The protein below binds the small molecule below.
Small molecule (SMILES): COc1cc(CC(=O)c2ccc(C#N)cc2)c([N+](=O)[O-])cc1OC

Sequence of chain 44.A:
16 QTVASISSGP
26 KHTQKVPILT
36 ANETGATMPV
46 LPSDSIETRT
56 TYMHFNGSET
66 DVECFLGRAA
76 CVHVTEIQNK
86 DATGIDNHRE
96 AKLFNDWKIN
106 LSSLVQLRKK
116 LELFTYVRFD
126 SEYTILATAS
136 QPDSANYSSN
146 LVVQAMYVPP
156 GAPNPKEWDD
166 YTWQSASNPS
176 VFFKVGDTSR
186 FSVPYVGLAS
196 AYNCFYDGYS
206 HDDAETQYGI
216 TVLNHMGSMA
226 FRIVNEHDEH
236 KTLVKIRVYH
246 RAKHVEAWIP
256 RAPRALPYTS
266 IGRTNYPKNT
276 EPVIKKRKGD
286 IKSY

Binding-site contacts:
Ligand atom O20 contacts residue PHE186 of chain 44.A at 3.8 Å.
Ligand atom O23 contacts residue VAL191 of chain 44.A at 3.9 Å.
Ligand atom N13 contacts residue TYR197 of chain 44.A at 3.4 Å.
Ligand atom C01 contacts residue TYR128 of chain 44.A at 2.9 Å (hydrophobic).
Ligand atom C12 contacts residue TYR197 of chain 44.A at 3.5 Å (hydrophobic).
Ligand atom O16 contacts residue TYR128 of chain 44.A at 2.9 Å (h-bond).
Ligand atom C08 contacts residue TYR128 of chain 44.A at 3.3 Å (hydrophobic).
Ligand atom O23 contacts residue LEU221 of chain 45.C at 3.9 Å.
Ligand atom C21 contacts residue TYR152 of chain 44.A at 3.6 Å (hydrophobic).
Ligand atom C05 contacts residue TYR128 of chain 44.A at 3.8 Å (hydrophobic).
Ligand atom C06 contacts residue ILE104 of chain 44.A at 3.5 Å (hydrophobic).
Ligand atom C01 contacts residue MET224 of chain 44.A at 3.7 Å (hydrophobic).
Ligand atom O02 contacts residue TYR128 of chain 44.A at 3.8 Å.
Ligand atom C18 contacts residue TYR152 of chain 44.A at 3.7 Å (hydrophobic).
Ligand atom C17 contacts residue TYR152 of chain 44.A at 3.8 Å (hydrophobic).
Ligand atom N22 contacts residue TYR152 of chain 44.A at 3.3 Å (h-bond).
Ligand atom C06 contacts residue TYR128 of chain 44.A at 3.4 Å (hydrophobic).
Ligand atom N22 contacts residue VAL191 of chain 44.A at 3.9 Å.
Ligand atom C09 contacts residue MET221 of chain 44.A at 3.9 Å (hydrophobic).
Ligand atom O24 contacts residue VAL191 of chain 44.A at 3.1 Å.
Ligand atom C01 contacts residue PHE186 of chain 44.A at 2.8 Å (hydrophobic).
Ligand atom C11 contacts residue TYR197 of chain 44.A at 3.5 Å (hydrophobic).
Ligand atom C15 contacts residue TYR197 of chain 44.A at 3.8 Å (hydrophobic).
Ligand atom N13 contacts residue GOL1 of chain 44.E at 3.7 Å.
Ligand atom O23 contacts residue TYR152 of chain 44.A at 3.0 Å (h-bond).
Ligand atom C14 contacts residue LEU106 of chain 44.A at 3.5 Å (hydrophobic).
Ligand atom C15 contacts residue SER126 of chain 44.A at 3.5 Å.
Ligand atom O16 contacts residue VAL188 of chain 44.A at 3.8 Å.
Ligand atom C10 contacts residue TYR197 of chain 44.A at 3.7 Å (hydrophobic).
Ligand atom C19 contacts residue TYR152 of chain 44.A at 3.9 Å (hydrophobic).
Ligand atom C07 contacts residue TYR128 of chain 44.A at 2.9 Å (hydrophobic).
Ligand atom C08 contacts residue TYR197 of chain 44.A at 3.9 Å (hydrophobic).
Ligand atom C03 contacts residue TYR128 of chain 44.A at 3.7 Å (hydrophobic).
Ligand atom C14 contacts residue TYR197 of chain 44.A at 3.7 Å (hydrophobic).
Ligand atom O02 contacts residue MET224 of chain 44.A at 3.5 Å.
Ligand atom C10 contacts residue MET221 of chain 44.A at 3.9 Å (hydrophobic).
Ligand atom O24 contacts residue TYR152 of chain 44.A at 3.5 Å (h-bond).
Ligand atom C15 contacts residue TYR128 of chain 44.A at 3.1 Å (hydrophobic).
Ligand atom C04 contacts residue TYR128 of chain 44.A at 3.4 Å (hydrophobic).
Ligand atom O20 contacts residue TYR152 of chain 44.A at 3.7 Å.

Sequence of chain 45.C:
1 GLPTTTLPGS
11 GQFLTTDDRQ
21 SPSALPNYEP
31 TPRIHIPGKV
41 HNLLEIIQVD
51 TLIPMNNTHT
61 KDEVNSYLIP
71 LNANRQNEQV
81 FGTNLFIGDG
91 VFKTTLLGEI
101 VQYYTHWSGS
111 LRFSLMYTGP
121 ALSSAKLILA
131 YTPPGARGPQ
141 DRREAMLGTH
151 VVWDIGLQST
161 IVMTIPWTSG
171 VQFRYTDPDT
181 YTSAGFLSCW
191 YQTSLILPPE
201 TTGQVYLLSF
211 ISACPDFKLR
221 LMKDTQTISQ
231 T

Sequence of chain 44.C:
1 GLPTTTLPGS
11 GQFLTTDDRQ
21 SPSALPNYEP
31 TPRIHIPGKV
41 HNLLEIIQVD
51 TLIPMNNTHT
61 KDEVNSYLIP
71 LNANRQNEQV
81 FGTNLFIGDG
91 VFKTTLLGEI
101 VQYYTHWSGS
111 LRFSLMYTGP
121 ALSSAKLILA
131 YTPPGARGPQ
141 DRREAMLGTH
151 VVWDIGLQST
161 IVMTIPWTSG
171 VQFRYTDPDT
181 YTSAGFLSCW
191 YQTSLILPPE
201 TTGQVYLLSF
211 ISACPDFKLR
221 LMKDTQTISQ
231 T